Binding-site contacts:
Ligand atom ND2 contacts residue LYS58 of chain 1.C at 3.4 Å (salt-bridge).
Ligand atom CB contacts residue ASN184 of chain 1.C at 3.6 Å.
Ligand atom CA contacts residue ASN184 of chain 1.C at 3.8 Å.
Ligand atom OD1 contacts residue ASN184 of chain 1.C at 2.6 Å (h-bond).
Ligand atom CD2 contacts residue ARG69 of chain 1.C at 4.0 Å.
Ligand atom N contacts residue LEU183 of chain 1.C at 3.9 Å.
Ligand atom CD1 contacts residue TRP239 of chain 1.C at 3.2 Å (hydrophobic).
Ligand atom O3P contacts residue TYR139 of chain 1.C at 2.7 Å (h-bond).
Ligand atom CB contacts residue ASN235 of chain 1.C at 3.6 Å.
Ligand atom O1P contacts residue ARG65 of chain 1.C at 3.2 Å (salt-bridge).
Ligand atom O contacts residue VAL187 of chain 1.C at 3.6 Å.
Ligand atom OD1 contacts residue LYS131 of chain 1.C at 3.2 Å (salt-bridge).
Ligand atom O2P contacts residue ARG65 of chain 1.C at 3.3 Å (salt-bridge).
Ligand atom O contacts residue ASN235 of chain 1.C at 3.8 Å.
Ligand atom O contacts residue LYS58 of chain 1.C at 3.7 Å.
Ligand atom CE2 contacts residue TYR190 of chain 1.C at 3.4 Å (hydrophobic).
Ligand atom C contacts residue ASN184 of chain 1.C at 4.0 Å.
Ligand atom CZ contacts residue TRP239 of chain 1.C at 3.7 Å (hydrophobic).
Ligand atom CE1 contacts residue LEU238 of chain 1.C at 3.7 Å (hydrophobic).
Ligand atom CG contacts residue ASN184 of chain 1.C at 3.7 Å.
Ligand atom CA contacts residue ASN184 of chain 1.C at 3.9 Å.
Ligand atom P contacts residue LYS58 of chain 1.C at 4.0 Å.
Ligand atom P contacts residue TYR139 of chain 1.C at 3.9 Å.
Ligand atom CG contacts residue TRP239 of chain 1.C at 3.8 Å (hydrophobic).
Ligand atom P contacts residue ARG65 of chain 1.C at 3.6 Å.
Ligand atom O3P contacts residue ARG138 of chain 1.C at 3.0 Å (salt-bridge).
Ligand atom O contacts residue ILE228 of chain 1.C at 3.8 Å.
Ligand atom O contacts residue FSC1 of chain 1.R at 3.9 Å.
Ligand atom N contacts residue ASN235 of chain 1.C at 3.5 Å (h-bond).
Ligand atom OG contacts residue ASN235 of chain 1.C at 3.4 Å (h-bond).
Ligand atom O2P contacts residue LYS58 of chain 1.C at 3.1 Å.
Ligand atom N contacts residue ASN184 of chain 1.C at 3.1 Å (h-bond).
Ligand atom O3P contacts residue ASN184 of chain 1.C at 3.9 Å.
Ligand atom O1P contacts residue ARG138 of chain 1.C at 3.6 Å (salt-bridge).
Ligand atom CB contacts residue LYS58 of chain 1.C at 3.1 Å.
Ligand atom CG contacts residue LYS131 of chain 1.C at 4.0 Å.
Ligand atom CZ contacts residue TYR190 of chain 1.C at 3.1 Å (hydrophobic).
Ligand atom CE1 contacts residue TRP239 of chain 1.C at 3.2 Å (hydrophobic).
Ligand atom CG contacts residue LYS58 of chain 1.C at 3.6 Å.
Ligand atom O3P contacts residue LYS58 of chain 1.C at 3.9 Å.

Sequence of chain 1.C:
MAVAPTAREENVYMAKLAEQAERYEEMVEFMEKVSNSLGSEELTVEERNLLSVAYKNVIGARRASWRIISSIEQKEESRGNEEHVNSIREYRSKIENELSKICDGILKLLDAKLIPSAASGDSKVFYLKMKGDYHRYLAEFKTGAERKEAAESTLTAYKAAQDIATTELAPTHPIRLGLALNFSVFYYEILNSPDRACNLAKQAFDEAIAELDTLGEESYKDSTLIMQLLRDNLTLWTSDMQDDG

This small molecule binds to this protein.
Small molecule (SMILES): NC(=O)C[C@H](NC(=O)[C@H](COP(=O)(O)O)NC(=O)[C@H](CO)NC(=O)[C@H](Cc1ccccc1)NC(=O)[C@@H](N)Cc1ccc(O)cc1)C(=O)O